This small molecule binds to this protein.
Small molecule (SMILES): CC(=O)N[C@@H]1[C@@H](O)[C@H](O)[C@@H](CO)O[C@H]1O

Binding-site contacts:
Ligand atom O5 contacts residue ARG132 of chain 1.B at 4.2 Å.
Ligand atom C4 contacts residue ASN134 of chain 1.B at 4.2 Å.
Ligand atom O7 contacts residue GLN68 of chain 1.B at 3.5 Å.
Ligand atom C5 contacts residue ARG132 of chain 1.B at 4.3 Å.
Ligand atom C5 contacts residue ASN134 of chain 1.B at 3.7 Å.
Ligand atom O7 contacts residue ASN134 of chain 1.B at 3.9 Å.
Ligand atom O5 contacts residue ASN134 of chain 1.B at 2.4 Å (h-bond).
Ligand atom C8 contacts residue ASN134 of chain 1.B at 3.4 Å.
Ligand atom C1 contacts residue ARG132 of chain 1.B at 4.3 Å.
Ligand atom C7 contacts residue GLN68 of chain 1.B at 3.9 Å.
Ligand atom C7 contacts residue ASN134 of chain 1.B at 3.2 Å.
Ligand atom C2 contacts residue ASN134 of chain 1.B at 2.5 Å.
Ligand atom C1 contacts residue ASN134 of chain 1.B at 1.4 Å.
Ligand atom C3 contacts residue ASN134 of chain 1.B at 3.8 Å.
Ligand atom C6 contacts residue ARG132 of chain 1.B at 4.3 Å.
Ligand atom C8 contacts residue GLN68 of chain 1.B at 3.7 Å.
Ligand atom N2 contacts residue ASN134 of chain 1.B at 2.9 Å (h-bond).

Sequence of chain 1.B:
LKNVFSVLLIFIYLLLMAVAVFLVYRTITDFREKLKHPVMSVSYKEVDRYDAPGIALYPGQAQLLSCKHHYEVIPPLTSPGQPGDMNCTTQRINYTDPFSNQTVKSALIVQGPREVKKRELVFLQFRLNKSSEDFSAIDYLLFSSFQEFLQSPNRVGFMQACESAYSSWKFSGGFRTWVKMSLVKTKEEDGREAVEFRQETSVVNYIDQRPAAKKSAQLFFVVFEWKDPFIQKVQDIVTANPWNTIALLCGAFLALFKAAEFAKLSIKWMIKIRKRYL